The protein below binds the small molecule below.
Small molecule (SMILES): CC[C@H](C)[C@H](N)C(=O)N[C@@H](CO)C(=O)N[C@@H](CCC(=O)O)C(=O)N[C@H](C=O)C(C)C

Sequence of chain 40.E:
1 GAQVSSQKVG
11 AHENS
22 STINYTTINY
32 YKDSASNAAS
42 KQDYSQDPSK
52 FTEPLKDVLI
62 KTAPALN

Binding-site contacts:
Ligand atom CG2 contacts residue SER5 of chain 40.E at 3.2 Å.
Ligand atom CG1 contacts residue GLN3 of chain 40.E at 3.0 Å.
Ligand atom CA contacts residue ALA2 of chain 40.E at 3.8 Å (hydrophobic).
Ligand atom O contacts residue GLN3 of chain 40.E at 3.0 Å (h-bond).
Ligand atom CA contacts residue GLN3 of chain 40.E at 4.3 Å.
Ligand atom C contacts residue ALA2 of chain 40.E at 4.2 Å (hydrophobic).
Ligand atom CB contacts residue GLN3 of chain 40.E at 3.6 Å.
Ligand atom CG2 contacts residue ALA2 of chain 40.E at 4.3 Å (hydrophobic).
Ligand atom C contacts residue GLN3 of chain 40.E at 3.8 Å.
Ligand atom C contacts residue VAL4 of chain 40.E at 3.5 Å (hydrophobic).
Ligand atom CA contacts residue VAL4 of chain 40.E at 3.5 Å (hydrophobic).
Ligand atom CB contacts residue GLN3 of chain 40.E at 4.1 Å.
Ligand atom CB contacts residue ALA2 of chain 40.E at 3.5 Å (hydrophobic).
Ligand atom C contacts residue ALA2 of chain 40.E at 3.6 Å (hydrophobic).
Ligand atom OE2 contacts residue VAL4 of chain 40.E at 3.6 Å.
Ligand atom N contacts residue VAL4 of chain 40.E at 3.0 Å (h-bond).
Ligand atom CB contacts residue VAL4 of chain 40.E at 4.0 Å (hydrophobic).
Ligand atom CG2 contacts residue VAL4 of chain 40.E at 3.4 Å (hydrophobic).
Ligand atom N contacts residue ALA2 of chain 40.E at 2.8 Å (h-bond).
Ligand atom OG contacts residue GLN3 of chain 40.E at 3.3 Å (h-bond).
Ligand atom OE1 contacts residue VAL4 of chain 40.E at 3.3 Å (h-bond).
Ligand atom CD contacts residue VAL4 of chain 40.E at 3.8 Å (hydrophobic).
Ligand atom C contacts residue VAL4 of chain 40.E at 4.4 Å (hydrophobic).
Ligand atom CB contacts residue VAL4 of chain 40.E at 4.2 Å (hydrophobic).
Ligand atom N contacts residue VAL4 of chain 40.E at 4.1 Å.
Ligand atom C contacts residue VAL4 of chain 40.E at 4.5 Å (hydrophobic).
Ligand atom CB contacts residue ALA2 of chain 40.E at 4.0 Å (hydrophobic).
Ligand atom O contacts residue VAL4 of chain 40.E at 4.4 Å.
Ligand atom N contacts residue ALA2 of chain 40.E at 4.3 Å.
Ligand atom N contacts residue GLN3 of chain 40.E at 4.5 Å.
Ligand atom CG2 contacts residue GLN3 of chain 40.E at 3.9 Å.
Ligand atom CA contacts residue VAL4 of chain 40.E at 4.0 Å (hydrophobic).
Ligand atom O contacts residue VAL4 of chain 40.E at 4.2 Å.
Ligand atom CA contacts residue ALA2 of chain 40.E at 3.4 Å (hydrophobic).